A protein and the small-molecule ligand that binds it are described below.
Small molecule (SMILES): O=C(O)c1cc(Cl)c(O)c(Cl)c1

Binding-site contacts:
Ligand atom C04 contacts residue SER108 of chain 2.B at 3.6 Å.
Ligand atom C06 contacts residue LEU152 of chain 2.B at 3.9 Å (hydrophobic).
Ligand atom C04 contacts residue GLY39 of chain 2.B at 3.8 Å.
Ligand atom CL2 contacts residue VAL149 of chain 2.B at 3.5 Å.
Ligand atom C08 contacts residue LEU152 of chain 2.B at 3.2 Å (hydrophobic).
Ligand atom C02 contacts residue HIS263 of chain 2.B at 3.9 Å.
Ligand atom C05 contacts residue SER108 of chain 2.B at 4.1 Å.
Ligand atom O01 contacts residue LEU109 of chain 2.B at 3.4 Å (h-bond).
Ligand atom CL2 contacts residue GLY148 of chain 2.B at 3.5 Å.
Ligand atom O01 contacts residue GLY38 of chain 2.B at 3.7 Å.
Ligand atom O01 contacts residue SER108 of chain 2.B at 2.2 Å (h-bond).
Ligand atom CL1 contacts residue LEU109 of chain 2.B at 4.2 Å.
Ligand atom C12 contacts residue VAL237 of chain 2.B at 3.8 Å (hydrophobic).
Ligand atom CL2 contacts residue PHE167 of chain 2.B at 3.8 Å.
Ligand atom C04 contacts residue GLY40 of chain 2.B at 4.5 Å.
Ligand atom C10 contacts residue LEU152 of chain 2.B at 3.0 Å (hydrophobic).
Ligand atom C10 contacts residue VAL237 of chain 2.B at 3.9 Å (hydrophobic).
Ligand atom O03 contacts residue PHE167 of chain 2.B at 4.4 Å.
Ligand atom C04 contacts residue LEU152 of chain 2.B at 4.3 Å (hydrophobic).
Ligand atom C06 contacts residue GLY39 of chain 2.B at 4.3 Å.
Ligand atom C02 contacts residue GLY38 of chain 2.B at 4.4 Å.
Ligand atom C12 contacts residue PHE167 of chain 2.B at 4.3 Å (hydrophobic).
Ligand atom O03 contacts residue GLY40 of chain 2.B at 3.5 Å (h-bond).
Ligand atom O09 contacts residue LEU152 of chain 2.B at 3.4 Å.
Ligand atom C12 contacts residue SER108 of chain 2.B at 4.4 Å.
Ligand atom C05 contacts residue GLY39 of chain 2.B at 3.7 Å.
Ligand atom O01 contacts residue GLY39 of chain 2.B at 2.7 Å (h-bond).
Ligand atom C02 contacts residue SER108 of chain 2.B at 2.9 Å.
Ligand atom O01 contacts residue HIS263 of chain 2.B at 4.0 Å.
Ligand atom CL2 contacts residue VAL237 of chain 2.B at 3.6 Å.
Ligand atom O01 contacts residue GLY40 of chain 2.B at 4.3 Å.
Ligand atom C05 contacts residue LEU109 of chain 2.B at 4.0 Å (hydrophobic).
Ligand atom CL2 contacts residue LEU152 of chain 2.B at 3.2 Å.
Ligand atom O03 contacts residue GLY39 of chain 2.B at 3.6 Å (h-bond).
Ligand atom C02 contacts residue GLY40 of chain 2.B at 3.8 Å.
Ligand atom O09 contacts residue VAL149 of chain 2.B at 4.2 Å.
Ligand atom C02 contacts residue GLY39 of chain 2.B at 3.2 Å.
Ligand atom O03 contacts residue HIS263 of chain 2.B at 3.8 Å.
Ligand atom O03 contacts residue SER108 of chain 2.B at 3.6 Å.
Ligand atom C12 contacts residue LEU152 of chain 2.B at 3.7 Å (hydrophobic).

Sequence of chain 2.B:
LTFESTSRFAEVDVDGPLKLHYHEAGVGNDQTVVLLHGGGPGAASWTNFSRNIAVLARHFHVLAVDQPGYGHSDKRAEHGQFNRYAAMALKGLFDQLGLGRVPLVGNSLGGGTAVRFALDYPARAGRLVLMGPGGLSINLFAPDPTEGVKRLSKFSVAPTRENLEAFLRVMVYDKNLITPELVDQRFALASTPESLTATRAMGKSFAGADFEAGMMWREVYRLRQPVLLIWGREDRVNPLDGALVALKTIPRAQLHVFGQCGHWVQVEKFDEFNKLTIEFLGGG